A small-molecule ligand and the protein it binds are described below.
Small molecule (SMILES): C[C@H](Oc1ccc(-c2cn(C)cn2)cc1)C(=O)Nc1ncc(-c2ccc(Br)cc2)[nH]1

Binding-site contacts:
Ligand atom BR1 contacts residue ASN149 of chain 4.A at 3.2 Å.
Ligand atom C05 contacts residue IMP1 of chain 4.B at 3.7 Å.
Ligand atom C06 contacts residue ALA145 of chain 4.A at 3.6 Å (hydrophobic).
Ligand atom C30 contacts residue GLY346 of chain 2.A at 3.7 Å.
Ligand atom O03 contacts residue GLU318 of chain 4.A at 3.6 Å.
Ligand atom C30 contacts residue TYR347 of chain 2.A at 3.8 Å (hydrophobic).
Ligand atom C19 contacts residue GLU318 of chain 4.A at 3.5 Å.
Ligand atom C10 contacts residue ALA145 of chain 4.A at 3.9 Å (hydrophobic).
Ligand atom BR1 contacts residue VAL44 of chain 2.A at 3.4 Å.
Ligand atom BR1 contacts residue SER42 of chain 2.A at 3.6 Å.
Ligand atom C14 contacts residue ASP143 of chain 4.A at 3.4 Å.
Ligand atom C13 contacts residue THR144 of chain 4.A at 3.8 Å.
Ligand atom C01 contacts residue MET290 of chain 4.A at 3.5 Å (hydrophobic).
Ligand atom C25 contacts residue PRO46 of chain 2.A at 3.6 Å (hydrophobic).
Ligand atom C27 contacts residue VAL44 of chain 2.A at 3.7 Å (hydrophobic).
Ligand atom N23 contacts residue GLU318 of chain 4.A at 2.6 Å (salt-bridge).
Ligand atom N23 contacts residue TYR347 of chain 2.A at 3.6 Å (h-bond).
Ligand atom C09 contacts residue GLY285 of chain 4.A at 3.5 Å.
Ligand atom O03 contacts residue GLY285 of chain 4.A at 3.2 Å.
Ligand atom C13 contacts residue IMP1 of chain 4.B at 3.3 Å.
Ligand atom C29 contacts residue GLY346 of chain 2.A at 3.3 Å.
Ligand atom C30 contacts residue HIS146 of chain 4.A at 3.9 Å.
Ligand atom N20 contacts residue ALA145 of chain 4.A at 3.8 Å.
Ligand atom C07 contacts residue ALA145 of chain 4.A at 3.9 Å (hydrophobic).
Ligand atom C29 contacts residue TYR347 of chain 2.A at 3.9 Å (hydrophobic).
Ligand atom C26 contacts residue LEU45 of chain 2.A at 3.9 Å (hydrophobic).
Ligand atom C26 contacts residue PRO46 of chain 2.A at 3.8 Å (hydrophobic).
Ligand atom C14 contacts residue THR144 of chain 4.A at 3.8 Å.
Ligand atom C13 contacts residue ASP143 of chain 4.A at 3.9 Å.
Ligand atom C29 contacts residue HIS146 of chain 4.A at 3.6 Å.
Ligand atom C13 contacts residue ASN173 of chain 4.A at 3.3 Å.
Ligand atom C04 contacts residue GLY285 of chain 4.A at 3.6 Å.
Ligand atom C22 contacts residue TYR347 of chain 2.A at 3.5 Å (hydrophobic).
Ligand atom C22 contacts residue GLU318 of chain 4.A at 3.6 Å.
Ligand atom C16 contacts residue GLU318 of chain 4.A at 3.2 Å.
Ligand atom C06 contacts residue IMP1 of chain 4.B at 3.8 Å.
Ligand atom C24 contacts residue PRO46 of chain 2.A at 3.9 Å (hydrophobic).
Ligand atom N12 contacts residue THR144 of chain 4.A at 3.7 Å.
Ligand atom O17 contacts residue GLU318 of chain 4.A at 2.2 Å (salt-bridge).
Ligand atom N18 contacts residue GLU318 of chain 4.A at 3.7 Å.

Sequence of chain 4.A:
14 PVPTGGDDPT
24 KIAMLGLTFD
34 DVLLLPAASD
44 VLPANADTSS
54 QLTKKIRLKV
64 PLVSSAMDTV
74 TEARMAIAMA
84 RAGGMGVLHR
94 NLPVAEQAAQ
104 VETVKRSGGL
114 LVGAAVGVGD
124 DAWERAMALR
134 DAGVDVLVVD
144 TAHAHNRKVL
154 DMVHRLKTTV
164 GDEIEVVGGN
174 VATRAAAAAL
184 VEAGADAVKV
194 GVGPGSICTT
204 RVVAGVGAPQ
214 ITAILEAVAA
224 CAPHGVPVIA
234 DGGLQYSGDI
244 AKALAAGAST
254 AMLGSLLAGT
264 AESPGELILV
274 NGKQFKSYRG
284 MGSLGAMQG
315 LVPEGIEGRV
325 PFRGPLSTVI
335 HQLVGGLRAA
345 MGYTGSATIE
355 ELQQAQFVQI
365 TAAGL

Sequence of chain 2.A:
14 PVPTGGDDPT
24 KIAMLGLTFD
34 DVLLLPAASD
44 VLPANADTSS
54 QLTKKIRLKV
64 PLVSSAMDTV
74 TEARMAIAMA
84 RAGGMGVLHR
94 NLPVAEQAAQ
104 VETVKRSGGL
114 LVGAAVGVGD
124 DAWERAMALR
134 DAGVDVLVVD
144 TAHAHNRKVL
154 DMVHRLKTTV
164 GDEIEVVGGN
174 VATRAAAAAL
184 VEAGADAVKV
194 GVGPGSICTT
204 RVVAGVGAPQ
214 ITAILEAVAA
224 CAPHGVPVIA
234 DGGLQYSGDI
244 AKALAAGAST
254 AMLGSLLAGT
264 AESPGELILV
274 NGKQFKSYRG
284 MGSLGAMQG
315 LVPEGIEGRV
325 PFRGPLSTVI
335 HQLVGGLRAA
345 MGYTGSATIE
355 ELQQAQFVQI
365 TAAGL